Sequence of chain 1.B:
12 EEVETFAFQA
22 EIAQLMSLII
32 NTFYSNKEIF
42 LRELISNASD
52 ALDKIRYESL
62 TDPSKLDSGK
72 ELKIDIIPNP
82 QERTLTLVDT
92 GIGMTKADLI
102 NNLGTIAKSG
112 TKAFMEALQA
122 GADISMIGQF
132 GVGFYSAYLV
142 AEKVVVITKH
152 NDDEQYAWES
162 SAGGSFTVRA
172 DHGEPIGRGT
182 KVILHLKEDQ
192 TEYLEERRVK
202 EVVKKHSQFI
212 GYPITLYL

A protein and the small-molecule ligand that binds it are described below.
Small molecule (SMILES): CC(C)c1cc(C(=O)N2Cc3ccccc3C2)c(O)cc1CC#N

Binding-site contacts:
Ligand atom C03 contacts residue PHE135 of chain 1.B at 3.7 Å (hydrophobic).
Ligand atom C24 contacts residue ALA52 of chain 1.B at 3.8 Å (hydrophobic).
Ligand atom C12 contacts residue LEU45 of chain 1.B at 3.2 Å (hydrophobic).
Ligand atom O08 contacts residue ALA52 of chain 1.B at 3.2 Å.
Ligand atom C23 contacts residue ALA52 of chain 1.B at 3.9 Å (hydrophobic).
Ligand atom C06 contacts residue THR181 of chain 1.B at 3.7 Å.
Ligand atom N13 contacts residue PHE135 of chain 1.B at 3.5 Å.
Ligand atom C02 contacts residue PHE135 of chain 1.B at 3.7 Å (hydrophobic).
Ligand atom C14 contacts residue ALA52 of chain 1.B at 3.8 Å (hydrophobic).
Ligand atom C10 contacts residue ASN48 of chain 1.B at 3.8 Å.
Ligand atom C12 contacts residue PHE135 of chain 1.B at 3.8 Å (hydrophobic).
Ligand atom N13 contacts residue ASN48 of chain 1.B at 2.7 Å (h-bond).
Ligand atom N16 contacts residue ALA52 of chain 1.B at 3.5 Å.
Ligand atom C22 contacts residue ASP51 of chain 1.B at 3.6 Å.
Ligand atom O08 contacts residue ASP90 of chain 1.B at 2.3 Å (salt-bridge).
Ligand atom C05 contacts residue MET95 of chain 1.B at 3.5 Å (hydrophobic).
Ligand atom C14 contacts residue MET95 of chain 1.B at 3.9 Å (hydrophobic).
Ligand atom C07 contacts residue ASP90 of chain 1.B at 3.3 Å.
Ligand atom C17 contacts residue ALA52 of chain 1.B at 3.6 Å (hydrophobic).
Ligand atom C09 contacts residue THR181 of chain 1.B at 3.8 Å.
Ligand atom N13 contacts residue LEU45 of chain 1.B at 3.1 Å.
Ligand atom O08 contacts residue THR181 of chain 1.B at 3.5 Å.
Ligand atom O08 contacts residue ALA49 of chain 1.B at 3.9 Å.
Ligand atom C14 contacts residue THR181 of chain 1.B at 3.6 Å.
Ligand atom C18 contacts residue ALA52 of chain 1.B at 3.8 Å (hydrophobic).
Ligand atom C11 contacts residue VAL183 of chain 1.B at 3.5 Å (hydrophobic).
Ligand atom C12 contacts residue ASN48 of chain 1.B at 3.4 Å.
Ligand atom O15 contacts residue GLY94 of chain 1.B at 3.4 Å.
Ligand atom C03 contacts residue DMS1 of chain 1.I at 3.7 Å.
Ligand atom C20 contacts residue LYS55 of chain 1.B at 3.6 Å.
Ligand atom C19 contacts residue ILE93 of chain 1.B at 3.7 Å (hydrophobic).
Ligand atom C01 contacts residue PHE135 of chain 1.B at 3.6 Å (hydrophobic).
Ligand atom C09 contacts residue ASP90 of chain 1.B at 3.5 Å.
Ligand atom C07 contacts residue THR181 of chain 1.B at 3.6 Å.
Ligand atom O15 contacts residue MET95 of chain 1.B at 3.6 Å.
Ligand atom C21 contacts residue ASP51 of chain 1.B at 3.8 Å.
Ligand atom C17 contacts residue ILE93 of chain 1.B at 3.7 Å (hydrophobic).
Ligand atom C19 contacts residue LYS55 of chain 1.B at 3.9 Å.
Ligand atom C17 contacts residue GLY94 of chain 1.B at 3.9 Å.
Ligand atom O15 contacts residue THR181 of chain 1.B at 2.8 Å (h-bond).